Sequence of chain 1.C:
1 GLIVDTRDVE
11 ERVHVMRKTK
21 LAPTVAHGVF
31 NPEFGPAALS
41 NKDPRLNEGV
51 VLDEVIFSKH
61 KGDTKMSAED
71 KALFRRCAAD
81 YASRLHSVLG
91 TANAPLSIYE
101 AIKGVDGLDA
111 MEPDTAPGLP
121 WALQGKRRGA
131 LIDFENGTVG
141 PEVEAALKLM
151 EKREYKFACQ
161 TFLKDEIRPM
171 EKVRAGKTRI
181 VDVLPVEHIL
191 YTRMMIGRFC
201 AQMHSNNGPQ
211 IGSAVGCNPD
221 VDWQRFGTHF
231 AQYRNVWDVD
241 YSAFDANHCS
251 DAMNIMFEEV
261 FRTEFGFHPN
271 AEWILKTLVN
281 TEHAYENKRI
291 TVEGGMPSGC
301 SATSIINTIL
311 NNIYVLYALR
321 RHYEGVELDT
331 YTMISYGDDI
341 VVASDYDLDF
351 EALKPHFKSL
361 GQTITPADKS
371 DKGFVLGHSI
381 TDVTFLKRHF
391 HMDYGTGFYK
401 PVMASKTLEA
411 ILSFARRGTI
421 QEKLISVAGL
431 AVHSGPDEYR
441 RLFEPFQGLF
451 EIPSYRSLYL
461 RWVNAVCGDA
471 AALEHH

A protein and the small-molecule ligand that binds it are described below.
Small molecule (SMILES): Nc1ccn([C@@H]2O[C@H](CO[P](=O)(O)O[C@H]3[C@@H](O)[C@H](n4ccc(N)nc4=O)O[C@@H]3CO[P](=O)(O)O[C@H]3[C@@H](O)[C@H](n4cnc5c(=O)nc(N)[nH]c54)O[C@@H]3CO[P](=O)(O)O[C@H]3[C@@H](O)[C@H](n4cnc5c(=O)nc(N)[nH]c54)O[C@@H]3CO[P](=O)(O)O[C@H]3[C@@H](O)[C@H](n4cnc5c(=O)nc(N)[nH]c54)O[C@@H]3CO[P](=O)(O)O[C@H]3[C@@H](O)[C@H](n4ccc(=O)[nH]c4=O)O[C@@H]3CO[P](=O)(O)O[C@H]3[C@@H](O)[C@H](n4cnc5c(N)ncnc54)O[C@@H]3CO[P](=O)(O)O[C@H]3[C@@H](O)[C@H](n4ccc(N)nc4=O)O[C@@H]3CO)[C@@H](O)[C@H]2O)c(=O)n1

Binding-site contacts:
Ligand atom C2 contacts residue C5 of chain 1.B at 3.2 Å.
Ligand atom C5' contacts residue ASP109 of chain 1.C at 3.1 Å.
Ligand atom C1' contacts residue TYR336 of chain 1.C at 3.0 Å (hydrophobic).
Ligand atom OP1 contacts residue ARG193 of chain 1.C at 2.7 Å (salt-bridge).
Ligand atom OP1 contacts residue LEU108 of chain 1.C at 2.9 Å.
Ligand atom N4 contacts residue G1 of chain 1.B at 2.9 Å (h-bond).
Ligand atom N2 contacts residue C5 of chain 1.B at 2.5 Å (h-bond).
Ligand atom O4' contacts residue GLY299 of chain 1.C at 2.6 Å (h-bond).
Ligand atom OP2 contacts residue ASP109 of chain 1.C at 3.2 Å (salt-bridge).
Ligand atom O2 contacts residue VAL181 of chain 1.C at 3.1 Å.
Ligand atom C5' contacts residue ASN218 of chain 1.C at 2.9 Å.
Ligand atom C6 contacts residue C4 of chain 1.B at 3.1 Å.
Ligand atom O2' contacts residue GLY299 of chain 1.C at 2.6 Å (h-bond).
Ligand atom OP2 contacts residue ASP109 of chain 1.C at 3.0 Å (salt-bridge).
Ligand atom O4' contacts residue CYS300 of chain 1.C at 3.0 Å (h-bond).
Ligand atom O2' contacts residue SER301 of chain 1.C at 2.8 Å.
Ligand atom OP1 contacts residue GLY107 of chain 1.C at 3.1 Å (h-bond).
Ligand atom N1 contacts residue C4 of chain 1.B at 3.1 Å (h-bond).
Ligand atom N1 contacts residue C5 of chain 1.B at 3.0 Å (h-bond).
Ligand atom N2 contacts residue C4 of chain 1.B at 2.6 Å (h-bond).
Ligand atom OP1 contacts residue ASN218 of chain 1.C at 2.9 Å (h-bond).
Ligand atom O2' contacts residue CYS300 of chain 1.C at 2.8 Å (h-bond).
Ligand atom N6 contacts residue ASP165 of chain 1.C at 2.6 Å (salt-bridge).
Ligand atom N2 contacts residue SER304 of chain 1.C at 2.5 Å (h-bond).
Ligand atom N2 contacts residue TYR336 of chain 1.C at 2.8 Å (h-bond).
Ligand atom O2' contacts residue ALA302 of chain 1.C at 2.6 Å (h-bond).
Ligand atom O2' contacts residue ASN218 of chain 1.C at 3.1 Å (h-bond).
Ligand atom O5' contacts residue ASP109 of chain 1.C at 2.5 Å (salt-bridge).
Ligand atom O2' contacts residue GLY216 of chain 1.C at 2.6 Å (h-bond).
Ligand atom P contacts residue ASP109 of chain 1.C at 3.2 Å.
Ligand atom O2' contacts residue PHE162 of chain 1.C at 3.2 Å.
Ligand atom OP1 contacts residue ASP109 of chain 1.C at 2.8 Å (salt-bridge).
Ligand atom OP1 contacts residue ARG128 of chain 1.C at 2.6 Å (salt-bridge).
Ligand atom N1 contacts residue LYS164 of chain 1.C at 3.0 Å.
Ligand atom O6 contacts residue C3 of chain 1.B at 2.5 Å (h-bond).
Ligand atom O3' contacts residue HIS204 of chain 1.C at 3.1 Å.
Ligand atom C1' contacts residue CYS300 of chain 1.C at 2.9 Å (hydrophobic).
Ligand atom C4' contacts residue CYS217 of chain 1.C at 3.2 Å (hydrophobic).
Ligand atom N7 contacts residue ASP165 of chain 1.C at 3.0 Å (salt-bridge).
Ligand atom O3' contacts residue ASN218 of chain 1.C at 2.8 Å (h-bond).